A protein and the small-molecule ligand that binds it are described below.
Small molecule (SMILES): CC(=O)N[C@H]1[C@H](O[C@H]2[C@H](O)[C@@H](NC(C)=O)CO[C@@H]2CO)O[C@H](CO)[C@@H](O)[C@@H]1O

Sequence of chain 1.A:
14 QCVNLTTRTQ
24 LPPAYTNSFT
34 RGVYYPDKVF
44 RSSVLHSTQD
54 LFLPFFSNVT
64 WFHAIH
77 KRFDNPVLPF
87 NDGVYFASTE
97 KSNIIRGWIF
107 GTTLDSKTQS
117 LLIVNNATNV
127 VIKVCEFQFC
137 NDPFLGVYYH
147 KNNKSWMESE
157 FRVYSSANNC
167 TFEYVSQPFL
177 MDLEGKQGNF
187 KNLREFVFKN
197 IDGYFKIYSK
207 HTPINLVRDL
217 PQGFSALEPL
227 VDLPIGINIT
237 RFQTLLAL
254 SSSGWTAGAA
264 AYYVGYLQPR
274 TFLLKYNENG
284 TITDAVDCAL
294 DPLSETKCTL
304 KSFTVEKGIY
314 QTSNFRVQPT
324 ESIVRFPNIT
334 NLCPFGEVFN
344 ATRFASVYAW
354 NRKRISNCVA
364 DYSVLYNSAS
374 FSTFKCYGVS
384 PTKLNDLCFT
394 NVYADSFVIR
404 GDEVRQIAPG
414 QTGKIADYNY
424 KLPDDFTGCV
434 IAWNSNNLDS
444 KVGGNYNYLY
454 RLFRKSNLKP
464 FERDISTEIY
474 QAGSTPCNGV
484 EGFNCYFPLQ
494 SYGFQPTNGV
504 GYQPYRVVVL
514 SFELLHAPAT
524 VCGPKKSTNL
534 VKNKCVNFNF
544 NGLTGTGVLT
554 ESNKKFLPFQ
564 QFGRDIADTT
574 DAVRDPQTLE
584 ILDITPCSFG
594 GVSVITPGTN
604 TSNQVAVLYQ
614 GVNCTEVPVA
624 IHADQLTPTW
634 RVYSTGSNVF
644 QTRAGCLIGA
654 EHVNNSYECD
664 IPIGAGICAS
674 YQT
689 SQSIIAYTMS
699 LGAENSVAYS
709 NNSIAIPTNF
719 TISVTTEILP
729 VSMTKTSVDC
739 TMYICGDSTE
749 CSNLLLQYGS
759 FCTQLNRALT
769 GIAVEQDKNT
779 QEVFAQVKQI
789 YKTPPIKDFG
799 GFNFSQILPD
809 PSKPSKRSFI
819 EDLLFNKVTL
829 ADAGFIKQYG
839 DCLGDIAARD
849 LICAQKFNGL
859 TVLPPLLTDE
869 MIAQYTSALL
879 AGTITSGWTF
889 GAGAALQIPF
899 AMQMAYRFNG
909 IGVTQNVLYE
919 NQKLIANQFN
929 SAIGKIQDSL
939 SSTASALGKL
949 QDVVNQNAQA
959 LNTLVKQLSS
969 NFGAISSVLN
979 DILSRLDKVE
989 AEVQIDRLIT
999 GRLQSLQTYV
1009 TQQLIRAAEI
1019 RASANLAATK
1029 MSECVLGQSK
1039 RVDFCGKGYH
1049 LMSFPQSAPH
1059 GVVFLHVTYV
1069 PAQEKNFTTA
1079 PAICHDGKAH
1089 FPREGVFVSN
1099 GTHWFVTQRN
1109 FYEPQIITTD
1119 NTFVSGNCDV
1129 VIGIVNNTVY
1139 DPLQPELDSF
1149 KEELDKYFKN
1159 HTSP

Sequence of chain 1.B:
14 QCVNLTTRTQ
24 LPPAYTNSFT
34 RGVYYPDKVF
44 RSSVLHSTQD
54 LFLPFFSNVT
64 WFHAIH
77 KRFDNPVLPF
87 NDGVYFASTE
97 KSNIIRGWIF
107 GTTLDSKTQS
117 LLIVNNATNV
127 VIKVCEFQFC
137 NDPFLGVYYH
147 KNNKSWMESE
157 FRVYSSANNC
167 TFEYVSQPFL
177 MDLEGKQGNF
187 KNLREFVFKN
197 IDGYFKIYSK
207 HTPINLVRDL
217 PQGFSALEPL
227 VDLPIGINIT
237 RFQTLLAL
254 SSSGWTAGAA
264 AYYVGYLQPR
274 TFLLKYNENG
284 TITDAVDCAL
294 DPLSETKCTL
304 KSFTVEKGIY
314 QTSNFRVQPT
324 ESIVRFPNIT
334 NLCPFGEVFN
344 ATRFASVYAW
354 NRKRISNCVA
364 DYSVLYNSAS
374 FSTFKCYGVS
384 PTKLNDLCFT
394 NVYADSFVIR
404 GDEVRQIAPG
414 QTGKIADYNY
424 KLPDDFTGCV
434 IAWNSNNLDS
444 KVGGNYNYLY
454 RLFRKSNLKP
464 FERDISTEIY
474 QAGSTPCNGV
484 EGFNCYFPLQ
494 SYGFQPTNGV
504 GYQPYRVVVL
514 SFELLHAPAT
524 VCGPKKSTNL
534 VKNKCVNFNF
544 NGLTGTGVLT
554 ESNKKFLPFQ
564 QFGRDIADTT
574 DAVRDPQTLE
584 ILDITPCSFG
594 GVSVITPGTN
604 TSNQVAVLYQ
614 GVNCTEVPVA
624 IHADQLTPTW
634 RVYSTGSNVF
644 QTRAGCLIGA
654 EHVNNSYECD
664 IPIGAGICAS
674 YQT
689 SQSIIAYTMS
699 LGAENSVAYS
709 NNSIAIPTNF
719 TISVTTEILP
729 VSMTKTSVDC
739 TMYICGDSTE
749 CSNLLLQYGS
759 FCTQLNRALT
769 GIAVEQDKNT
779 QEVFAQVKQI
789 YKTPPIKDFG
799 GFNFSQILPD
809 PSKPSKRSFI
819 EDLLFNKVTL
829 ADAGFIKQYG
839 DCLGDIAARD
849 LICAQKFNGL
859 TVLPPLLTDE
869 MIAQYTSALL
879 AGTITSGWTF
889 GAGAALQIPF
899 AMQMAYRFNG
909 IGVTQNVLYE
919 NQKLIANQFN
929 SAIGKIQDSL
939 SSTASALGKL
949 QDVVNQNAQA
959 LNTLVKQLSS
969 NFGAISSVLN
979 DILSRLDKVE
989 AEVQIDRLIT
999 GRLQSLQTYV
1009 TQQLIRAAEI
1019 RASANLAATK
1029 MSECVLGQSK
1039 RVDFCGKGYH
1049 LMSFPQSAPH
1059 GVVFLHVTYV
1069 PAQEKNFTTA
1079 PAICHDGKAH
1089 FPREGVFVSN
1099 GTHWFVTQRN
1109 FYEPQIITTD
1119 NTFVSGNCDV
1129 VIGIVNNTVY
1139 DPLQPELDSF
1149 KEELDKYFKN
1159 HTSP

Binding-site contacts:
Ligand atom C7 contacts residue ASN616 of chain 1.A at 3.2 Å.
Ligand atom O7 contacts residue ASN616 of chain 1.A at 3.3 Å (h-bond).
Ligand atom C5 contacts residue GLN836 of chain 1.B at 4.5 Å.
Ligand atom C2 contacts residue ASN616 of chain 1.A at 2.4 Å.
Ligand atom C8 contacts residue ASN616 of chain 1.A at 4.4 Å.
Ligand atom O7 contacts residue ILE834 of chain 1.B at 3.6 Å.
Ligand atom C1 contacts residue THR618 of chain 1.A at 4.3 Å.
Ligand atom C7 contacts residue ILE834 of chain 1.B at 4.3 Å (hydrophobic).
Ligand atom C2 contacts residue GLN836 of chain 1.B at 3.0 Å.
Ligand atom O5 contacts residue ASN616 of chain 1.A at 2.4 Å (h-bond).
Ligand atom N2 contacts residue ASN616 of chain 1.A at 2.8 Å (h-bond).
Ligand atom C3 contacts residue ASN616 of chain 1.A at 3.7 Å.
Ligand atom C1 contacts residue ASN616 of chain 1.A at 1.4 Å.
Ligand atom C4 contacts residue GLN836 of chain 1.B at 4.3 Å.
Ligand atom C4 contacts residue ASN616 of chain 1.A at 4.2 Å.
Ligand atom C5 contacts residue ASN616 of chain 1.A at 3.6 Å.
Ligand atom N2 contacts residue GLN836 of chain 1.B at 3.7 Å.
Ligand atom O5 contacts residue GLN836 of chain 1.B at 3.4 Å (h-bond).
Ligand atom C6 contacts residue THR618 of chain 1.A at 4.5 Å.
Ligand atom C8 contacts residue ILE834 of chain 1.B at 4.4 Å (hydrophobic).
Ligand atom O5 contacts residue THR618 of chain 1.A at 4.0 Å.
Ligand atom C5 contacts residue THR618 of chain 1.A at 4.2 Å.
Ligand atom C1 contacts residue GLN836 of chain 1.B at 3.2 Å.
Ligand atom C7 contacts residue GLN836 of chain 1.B at 3.5 Å.
Ligand atom C8 contacts residue GLN644 of chain 1.A at 3.7 Å.
Ligand atom C3 contacts residue GLN836 of chain 1.B at 4.1 Å.
Ligand atom O7 contacts residue GLN836 of chain 1.B at 2.7 Å (h-bond).
Ligand atom O6 contacts residue THR618 of chain 1.A at 3.5 Å.